The protein below binds the small molecule below.
Small molecule (SMILES): COCCOCCOC(=O)N[C@@H](CC(C)C)C(=O)N[C@@H](Cc1ccccc1)C(=O)C(=O)NC1CC1

Sequence of chain 1.A:
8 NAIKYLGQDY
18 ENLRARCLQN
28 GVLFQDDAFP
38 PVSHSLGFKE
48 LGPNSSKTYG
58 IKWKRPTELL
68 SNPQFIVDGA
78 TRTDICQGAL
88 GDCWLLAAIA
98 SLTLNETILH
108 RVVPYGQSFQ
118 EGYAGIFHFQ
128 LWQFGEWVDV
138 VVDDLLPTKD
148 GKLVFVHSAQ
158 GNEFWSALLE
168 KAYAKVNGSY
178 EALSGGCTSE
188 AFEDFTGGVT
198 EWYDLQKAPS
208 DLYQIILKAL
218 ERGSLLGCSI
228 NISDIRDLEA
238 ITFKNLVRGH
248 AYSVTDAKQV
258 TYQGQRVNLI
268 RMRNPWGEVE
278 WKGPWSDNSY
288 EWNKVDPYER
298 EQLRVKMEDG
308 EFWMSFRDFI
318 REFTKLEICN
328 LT

Binding-site contacts:
Ligand atom O6 contacts residue GLY182 of chain 1.A at 3.6 Å.
Ligand atom C7 contacts residue CYS90 of chain 1.A at 3.5 Å (hydrophobic).
Ligand atom O2 contacts residue GLY88 of chain 1.A at 3.0 Å.
Ligand atom O3 contacts residue TRP91 of chain 1.A at 3.5 Å.
Ligand atom C18 contacts residue SER226 of chain 1.A at 3.8 Å.
Ligand atom O1 contacts residue GLY246 of chain 1.A at 3.1 Å (h-bond).
Ligand atom C15 contacts residue GLY183 of chain 1.A at 3.5 Å.
Ligand atom N2 contacts residue CYS90 of chain 1.A at 3.0 Å (h-bond).
Ligand atom C21 contacts residue GLY182 of chain 1.A at 3.8 Å.
Ligand atom N2 contacts residue GLY246 of chain 1.A at 3.0 Å (h-bond).
Ligand atom O2 contacts residue CYS90 of chain 1.A at 2.8 Å (h-bond).
Ligand atom C9 contacts residue GLY183 of chain 1.A at 3.7 Å.
Ligand atom C22 contacts residue SER181 of chain 1.A at 3.5 Å.
Ligand atom O1 contacts residue CYS90 of chain 1.A at 2.7 Å (h-bond).
Ligand atom C22 contacts residue GLY182 of chain 1.A at 3.5 Å.
Ligand atom C7 contacts residue GLY246 of chain 1.A at 3.8 Å.
Ligand atom C6 contacts residue CYS90 of chain 1.A at 2.8 Å (hydrophobic).
Ligand atom C2 contacts residue GLN84 of chain 1.A at 3.5 Å.
Ligand atom O2 contacts residue LEU87 of chain 1.A at 3.8 Å.
Ligand atom O3 contacts residue GLY182 of chain 1.A at 3.2 Å.
Ligand atom N3 contacts residue GLY183 of chain 1.A at 2.8 Å (h-bond).
Ligand atom O3 contacts residue GLY183 of chain 1.A at 3.0 Å (h-bond).
Ligand atom C2 contacts residue HIS247 of chain 1.A at 3.7 Å.
Ligand atom C23 contacts residue GLY182 of chain 1.A at 3.6 Å.
Ligand atom N1 contacts residue HIS247 of chain 1.A at 3.5 Å (h-bond).
Ligand atom C8 contacts residue GLY183 of chain 1.A at 3.6 Å.
Ligand atom C3 contacts residue TRP273 of chain 1.A at 3.6 Å (hydrophobic).
Ligand atom C8 contacts residue GLY246 of chain 1.A at 3.5 Å.
Ligand atom O1 contacts residue HIS247 of chain 1.A at 2.7 Å (h-bond).
Ligand atom C2 contacts residue CYS90 of chain 1.A at 2.8 Å (hydrophobic).
Ligand atom C3 contacts residue GLN84 of chain 1.A at 3.2 Å.
Ligand atom N1 contacts residue GLN84 of chain 1.A at 3.8 Å.
Ligand atom C1 contacts residue CYS90 of chain 1.A at 1.9 Å (hydrophobic).
Ligand atom C12 contacts residue GLY182 of chain 1.A at 3.4 Å.
Ligand atom O2 contacts residue GLN84 of chain 1.A at 2.7 Å (h-bond).
Ligand atom C17 contacts residue THR185 of chain 1.A at 3.6 Å.
Ligand atom C1 contacts residue HIS247 of chain 1.A at 3.4 Å.
Ligand atom C13 contacts residue GLY182 of chain 1.A at 3.8 Å.
Ligand atom O5 contacts residue GLY183 of chain 1.A at 3.7 Å.
Ligand atom O2 contacts residue ASP89 of chain 1.A at 3.4 Å (salt-bridge).